Sequence of chain 1.A:
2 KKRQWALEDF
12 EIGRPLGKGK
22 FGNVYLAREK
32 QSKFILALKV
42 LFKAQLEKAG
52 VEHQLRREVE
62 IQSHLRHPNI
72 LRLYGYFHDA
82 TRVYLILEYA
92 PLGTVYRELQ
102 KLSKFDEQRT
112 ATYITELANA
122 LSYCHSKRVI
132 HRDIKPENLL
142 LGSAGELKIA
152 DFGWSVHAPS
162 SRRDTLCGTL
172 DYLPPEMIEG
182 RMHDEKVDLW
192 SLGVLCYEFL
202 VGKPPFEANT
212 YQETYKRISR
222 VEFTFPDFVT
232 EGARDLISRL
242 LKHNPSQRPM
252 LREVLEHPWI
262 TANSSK

The protein below binds the small molecule below.
Small molecule (SMILES): O=C(O)c1ccc(Nc2nccc(Nc3ccccc3-c3ccccc3)n2)cc1

Binding-site contacts:
Ligand atom O29 contacts residue ARG15 of chain 1.A at 2.9 Å (salt-bridge).
Ligand atom C21 contacts residue GLY94 of chain 1.A at 3.8 Å.
Ligand atom C16 contacts residue GLY94 of chain 1.A at 3.6 Å.
Ligand atom N01 contacts residue LEU141 of chain 1.A at 3.8 Å.
Ligand atom C17 contacts residue GLY94 of chain 1.A at 3.6 Å.
Ligand atom N02 contacts residue LEU141 of chain 1.A at 3.7 Å.
Ligand atom C09 contacts residue VAL25 of chain 1.A at 3.8 Å (hydrophobic).
Ligand atom C20 contacts residue GLY94 of chain 1.A at 3.8 Å.
Ligand atom C05 contacts residue GLU89 of chain 1.A at 3.3 Å.
Ligand atom N01 contacts residue TYR90 of chain 1.A at 3.8 Å.
Ligand atom C19 contacts residue GLY94 of chain 1.A at 3.8 Å.
Ligand atom C11 contacts residue LEU17 of chain 1.A at 2.7 Å (hydrophobic).
Ligand atom C16 contacts residue ALA91 of chain 1.A at 3.2 Å (hydrophobic).
Ligand atom C18 contacts residue GLY94 of chain 1.A at 3.7 Å.
Ligand atom O29 contacts residue ARG98 of chain 1.A at 3.0 Å (salt-bridge).
Ligand atom C26 contacts residue GLU138 of chain 1.A at 3.2 Å.
Ligand atom C17 contacts residue ALA91 of chain 1.A at 3.1 Å (hydrophobic).
Ligand atom C12 contacts residue LEU17 of chain 1.A at 3.6 Å (hydrophobic).
Ligand atom C05 contacts residue LEU141 of chain 1.A at 3.7 Å (hydrophobic).
Ligand atom C26 contacts residue ALA151 of chain 1.A at 3.8 Å (hydrophobic).
Ligand atom N01 contacts residue ALA91 of chain 1.A at 3.1 Å (h-bond).
Ligand atom N03 contacts residue VAL25 of chain 1.A at 3.6 Å.
Ligand atom C05 contacts residue ALA38 of chain 1.A at 3.5 Å (hydrophobic).
Ligand atom C07 contacts residue LEU141 of chain 1.A at 3.6 Å (hydrophobic).
Ligand atom C22 contacts residue ARG15 of chain 1.A at 3.7 Å.
Ligand atom C08 contacts residue LEU141 of chain 1.A at 3.6 Å (hydrophobic).
Ligand atom C22 contacts residue ARG98 of chain 1.A at 3.1 Å.
Ligand atom C06 contacts residue ALA91 of chain 1.A at 3.8 Å (hydrophobic).
Ligand atom C10 contacts residue LEU17 of chain 1.A at 3.6 Å (hydrophobic).
Ligand atom N04 contacts residue ALA91 of chain 1.A at 2.6 Å (h-bond).
Ligand atom C10 contacts residue VAL25 of chain 1.A at 3.8 Å (hydrophobic).
Ligand atom C27 contacts residue GLU138 of chain 1.A at 3.4 Å.
Ligand atom O28 contacts residue ARG98 of chain 1.A at 2.8 Å (salt-bridge).
Ligand atom C26 contacts residue ASN139 of chain 1.A at 3.8 Å.
Ligand atom C06 contacts residue LEU141 of chain 1.A at 3.8 Å (hydrophobic).
Ligand atom C07 contacts residue VAL25 of chain 1.A at 3.7 Å (hydrophobic).
Ligand atom C25 contacts residue ASP152 of chain 1.A at 3.5 Å.
Ligand atom C25 contacts residue ALA151 of chain 1.A at 3.5 Å (hydrophobic).
Ligand atom C18 contacts residue ARG15 of chain 1.A at 3.5 Å.
Ligand atom N01 contacts residue GLU89 of chain 1.A at 3.9 Å.